Sequence of chain 1.A:
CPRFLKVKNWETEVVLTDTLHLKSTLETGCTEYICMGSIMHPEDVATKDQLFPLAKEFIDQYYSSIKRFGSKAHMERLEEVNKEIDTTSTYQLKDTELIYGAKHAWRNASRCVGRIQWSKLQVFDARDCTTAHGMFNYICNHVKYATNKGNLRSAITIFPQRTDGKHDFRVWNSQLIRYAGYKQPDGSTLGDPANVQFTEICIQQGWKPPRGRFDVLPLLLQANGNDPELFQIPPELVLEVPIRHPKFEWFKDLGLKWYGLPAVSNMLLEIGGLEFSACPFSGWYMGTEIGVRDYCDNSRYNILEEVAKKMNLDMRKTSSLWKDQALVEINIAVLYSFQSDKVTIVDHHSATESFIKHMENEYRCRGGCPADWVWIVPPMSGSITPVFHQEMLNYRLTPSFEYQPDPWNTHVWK

The small molecule below binds the protein below.
Small molecule (SMILES): Cc1cc(N)nc2cc(-c3cccc(CCN)c3)ccc12

Binding-site contacts:
Ligand atom N02 contacts residue TYR292 of chain 1.A at 3.8 Å.
Ligand atom C25 contacts residue TYR410 of chain 1.A at 3.1 Å (hydrophobic).
Ligand atom C11 contacts residue GLY290 of chain 1.A at 3.8 Å.
Ligand atom C09 contacts residue HEM1 of chain 1.C at 3.6 Å.
Ligand atom C25 contacts residue HEM1 of chain 1.C at 3.4 Å.
Ligand atom C22 contacts residue HEM1 of chain 1.C at 3.3 Å.
Ligand atom N29 contacts residue H4B1 of chain 1.D at 3.9 Å.
Ligand atom N01 contacts residue HEM1 of chain 1.C at 3.6 Å.
Ligand atom N02 contacts residue PRO269 of chain 1.A at 3.8 Å.
Ligand atom C05 contacts residue HEM1 of chain 1.C at 3.9 Å.
Ligand atom C08 contacts residue VAL271 of chain 1.A at 3.7 Å (hydrophobic).
Ligand atom C04 contacts residue HEM1 of chain 1.C at 3.6 Å.
Ligand atom C07 contacts residue VAL271 of chain 1.A at 3.2 Å (hydrophobic).
Ligand atom N02 contacts residue TRP291 of chain 1.A at 2.7 Å (h-bond).
Ligand atom C26 contacts residue HEM1 of chain 1.C at 3.2 Å.
Ligand atom C03 contacts residue HEM1 of chain 1.C at 3.3 Å.
Ligand atom C11 contacts residue SER289 of chain 1.A at 3.9 Å.
Ligand atom C25 contacts residue TRP382 of chain 1.A at 3.9 Å (hydrophobic).
Ligand atom C24 contacts residue TRP382 of chain 1.A at 3.9 Å (hydrophobic).
Ligand atom C23 contacts residue HEM1 of chain 1.C at 3.4 Å.
Ligand atom C02 contacts residue HEM1 of chain 1.C at 3.5 Å.
Ligand atom C11 contacts residue PHE288 of chain 1.A at 3.9 Å (hydrophobic).
Ligand atom C21 contacts residue HEM1 of chain 1.C at 3.6 Å.
Ligand atom C02 contacts residue TRP291 of chain 1.A at 3.7 Å (hydrophobic).
Ligand atom C06 contacts residue PHE288 of chain 1.A at 3.7 Å (hydrophobic).
Ligand atom C03 contacts residue TRP291 of chain 1.A at 3.8 Å (hydrophobic).
Ligand atom C10 contacts residue GLU296 of chain 1.A at 3.7 Å.
Ligand atom C11 contacts residue HEM1 of chain 1.C at 3.2 Å.
Ligand atom N02 contacts residue HEM1 of chain 1.C at 3.5 Å.
Ligand atom N02 contacts residue GLU296 of chain 1.A at 2.7 Å (salt-bridge).
Ligand atom N01 contacts residue GLU296 of chain 1.A at 2.9 Å (salt-bridge).
Ligand atom C10 contacts residue HEM1 of chain 1.C at 3.7 Å.
Ligand atom C07 contacts residue HEM1 of chain 1.C at 3.7 Å.
Ligand atom C02 contacts residue GLU296 of chain 1.A at 3.5 Å.
Ligand atom C06 contacts residue VAL271 of chain 1.A at 3.5 Å (hydrophobic).
Ligand atom C24 contacts residue TYR410 of chain 1.A at 3.8 Å (hydrophobic).
Ligand atom C08 contacts residue HEM1 of chain 1.C at 3.7 Å.
Ligand atom C06 contacts residue HEM1 of chain 1.C at 3.7 Å.
Ligand atom C09 contacts residue GLU296 of chain 1.A at 3.6 Å.
Ligand atom C27 contacts residue HEM1 of chain 1.C at 3.3 Å.